Sequence of chain 7.A:
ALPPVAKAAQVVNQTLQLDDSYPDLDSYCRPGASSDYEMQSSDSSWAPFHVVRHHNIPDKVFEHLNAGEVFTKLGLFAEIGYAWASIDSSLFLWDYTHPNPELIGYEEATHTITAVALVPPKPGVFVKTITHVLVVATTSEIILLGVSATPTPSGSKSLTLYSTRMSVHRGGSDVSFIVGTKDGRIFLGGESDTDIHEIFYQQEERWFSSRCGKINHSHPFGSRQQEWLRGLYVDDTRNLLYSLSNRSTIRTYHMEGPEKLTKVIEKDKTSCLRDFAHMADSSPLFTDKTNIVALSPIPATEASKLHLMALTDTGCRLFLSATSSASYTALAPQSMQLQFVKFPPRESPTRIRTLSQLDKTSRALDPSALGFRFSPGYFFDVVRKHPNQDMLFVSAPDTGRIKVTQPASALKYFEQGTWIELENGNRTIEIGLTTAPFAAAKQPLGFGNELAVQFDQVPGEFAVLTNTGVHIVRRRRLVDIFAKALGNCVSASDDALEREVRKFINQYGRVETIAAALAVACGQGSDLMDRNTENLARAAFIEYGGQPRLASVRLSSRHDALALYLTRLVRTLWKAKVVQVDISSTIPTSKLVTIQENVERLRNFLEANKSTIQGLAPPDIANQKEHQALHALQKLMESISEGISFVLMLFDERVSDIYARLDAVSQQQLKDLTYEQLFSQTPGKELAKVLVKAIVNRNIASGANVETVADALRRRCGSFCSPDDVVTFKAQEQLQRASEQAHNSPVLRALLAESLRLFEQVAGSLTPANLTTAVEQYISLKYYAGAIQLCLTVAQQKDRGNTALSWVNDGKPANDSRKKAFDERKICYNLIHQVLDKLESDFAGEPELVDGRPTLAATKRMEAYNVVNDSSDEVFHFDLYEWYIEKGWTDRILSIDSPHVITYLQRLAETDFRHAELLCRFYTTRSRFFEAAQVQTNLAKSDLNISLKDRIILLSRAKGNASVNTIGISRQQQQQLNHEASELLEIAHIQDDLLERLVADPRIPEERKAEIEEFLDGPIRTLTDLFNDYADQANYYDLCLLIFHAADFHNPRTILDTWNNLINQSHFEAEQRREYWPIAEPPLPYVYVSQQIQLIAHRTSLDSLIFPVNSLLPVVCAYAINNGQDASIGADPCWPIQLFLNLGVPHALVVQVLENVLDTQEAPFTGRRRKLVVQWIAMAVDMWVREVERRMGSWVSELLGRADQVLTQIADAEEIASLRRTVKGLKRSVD

Binding-site contacts:
Ligand atom CD1 contacts residue TYR162 of chain 7.A at 3.5 Å (hydrophobic).
Ligand atom CA contacts residue SER163 of chain 7.A at 3.7 Å.
Ligand atom O contacts residue VAL127 of chain 7.A at 2.5 Å (h-bond).
Ligand atom CB contacts residue TYR162 of chain 7.A at 3.5 Å (hydrophobic).
Ligand atom C contacts residue LEU161 of chain 7.A at 3.8 Å (hydrophobic).
Ligand atom O contacts residue TYR162 of chain 7.A at 3.6 Å.
Ligand atom CA contacts residue GLY105 of chain 7.A at 3.6 Å.
Ligand atom O contacts residue PHE126 of chain 7.A at 3.4 Å.
Ligand atom CA contacts residue PHE126 of chain 7.A at 3.9 Å (hydrophobic).
Ligand atom CD contacts residue GLN203 of chain 7.A at 3.5 Å.
Ligand atom CB contacts residue ILE104 of chain 7.A at 3.6 Å (hydrophobic).
Ligand atom OE1 contacts residue ARG165 of chain 7.A at 2.9 Å (salt-bridge).
Ligand atom O contacts residue GLY105 of chain 7.A at 3.7 Å.
Ligand atom CA contacts residue ILE130 of chain 7.A at 3.5 Å (hydrophobic).
Ligand atom CB contacts residue ILE130 of chain 7.A at 3.6 Å (hydrophobic).
Ligand atom CD1 contacts residue GLY124 of chain 7.A at 3.9 Å.
Ligand atom CD contacts residue ARG165 of chain 7.A at 3.8 Å.
Ligand atom CB contacts residue VAL125 of chain 7.A at 3.3 Å (hydrophobic).
Ligand atom O contacts residue SER163 of chain 7.A at 3.1 Å (h-bond).
Ligand atom CA contacts residue LEU161 of chain 7.A at 3.5 Å (hydrophobic).
Ligand atom CE contacts residue ARG165 of chain 7.A at 3.8 Å.
Ligand atom CB contacts residue GLY105 of chain 7.A at 3.1 Å.
Ligand atom CA contacts residue GLY105 of chain 7.A at 3.9 Å.
Ligand atom CA contacts residue VAL125 of chain 7.A at 3.4 Å (hydrophobic).
Ligand atom O contacts residue ILE130 of chain 7.A at 3.7 Å.
Ligand atom CD2 contacts residue LEU161 of chain 7.A at 3.6 Å (hydrophobic).
Ligand atom N contacts residue LEU161 of chain 7.A at 3.2 Å (h-bond).
Ligand atom N contacts residue VAL125 of chain 7.A at 3.5 Å (h-bond).
Ligand atom O contacts residue GLN203 of chain 7.A at 3.5 Å (h-bond).
Ligand atom C contacts residue GLY105 of chain 7.A at 3.8 Å.
Ligand atom N contacts residue SER163 of chain 7.A at 3.9 Å.
Ligand atom C contacts residue ILE130 of chain 7.A at 3.9 Å (hydrophobic).
Ligand atom CD2 contacts residue PHE126 of chain 7.A at 3.4 Å (hydrophobic).
Ligand atom C contacts residue VAL127 of chain 7.A at 3.7 Å (hydrophobic).
Ligand atom O contacts residue LEU161 of chain 7.A at 3.4 Å (h-bond).
Ligand atom O contacts residue VAL127 of chain 7.A at 3.5 Å.
Ligand atom CD1 contacts residue GLN203 of chain 7.A at 3.5 Å.
Ligand atom SD contacts residue ARG165 of chain 7.A at 3.5 Å.
Ligand atom N contacts residue GLY105 of chain 7.A at 2.8 Å (h-bond).
Ligand atom CG contacts residue TYR162 of chain 7.A at 3.9 Å (hydrophobic).

This small molecule binds to this protein.
Small molecule (SMILES): CSCC[C@H](NC(=O)[C@@H]1CCCN1C(=O)[C@H](CC(C)C)NC(=O)[C@H](CC(C)C)NC(=O)[C@H](CCCCN)NC(=O)[C@H](C)NC(=O)[C@H](CCCCN)NC(=O)[C@@H](N)CCCN=C(N)N)C(=O)N[C@@H](CCC(=O)O)C(=O)N[C@@H](CCC(=O)O)C(=O)N[C@@H](C)C(=O)N[C@@H](CC(C)C)C(=O)N[C@@H](CC(C)C)C(=O)N1CCC[C@H]1C=O